A protein and the small-molecule ligand that binds it are described below.
Small molecule (SMILES): CC(=O)N[C@H]1[C@H](O[C@H]2[C@H](O)[C@@H](NC(C)=O)CO[C@@H]2CO[C@@H]2O[C@@H](C)[C@@H](O)[C@@H](O)[C@@H]2O)O[C@H](CO)[C@@H](O[C@@H]2O[C@H](CO)[C@@H](O)[C@H](O)[C@@H]2O)[C@@H]1O

Sequence of chain 1.D:
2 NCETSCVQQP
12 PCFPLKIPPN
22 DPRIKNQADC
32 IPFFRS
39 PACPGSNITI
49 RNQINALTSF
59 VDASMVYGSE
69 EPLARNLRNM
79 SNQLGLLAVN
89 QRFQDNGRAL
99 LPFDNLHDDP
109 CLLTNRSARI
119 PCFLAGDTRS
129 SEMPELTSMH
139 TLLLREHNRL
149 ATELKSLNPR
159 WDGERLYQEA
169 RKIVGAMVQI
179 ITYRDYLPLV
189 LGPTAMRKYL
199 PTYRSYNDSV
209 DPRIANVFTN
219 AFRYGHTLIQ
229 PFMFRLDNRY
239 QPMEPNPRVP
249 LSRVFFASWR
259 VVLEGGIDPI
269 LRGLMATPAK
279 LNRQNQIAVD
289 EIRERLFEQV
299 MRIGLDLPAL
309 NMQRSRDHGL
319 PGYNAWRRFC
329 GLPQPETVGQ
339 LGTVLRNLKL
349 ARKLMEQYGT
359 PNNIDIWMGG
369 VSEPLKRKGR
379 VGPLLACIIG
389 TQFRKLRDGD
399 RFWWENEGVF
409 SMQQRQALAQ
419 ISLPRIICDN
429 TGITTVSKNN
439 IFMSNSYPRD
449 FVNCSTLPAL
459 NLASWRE

Binding-site contacts:
Ligand atom C4 contacts residue ARG392 of chain 1.D at 3.9 Å.
Ligand atom C1 contacts residue ASN205 of chain 1.D at 1.4 Å.
Ligand atom O2 contacts residue BMA1 of chain 1.T at 4.0 Å.
Ligand atom C1 contacts residue SER207 of chain 1.D at 4.2 Å.
Ligand atom C6 contacts residue VAL208 of chain 1.D at 4.2 Å (hydrophobic).
Ligand atom O5 contacts residue VAL208 of chain 1.D at 3.5 Å.
Ligand atom C5 contacts residue VAL208 of chain 1.D at 4.0 Å (hydrophobic).
Ligand atom C6 contacts residue ARG392 of chain 1.D at 4.2 Å.
Ligand atom O3 contacts residue BMA1 of chain 1.T at 4.3 Å.
Ligand atom C3 contacts residue BMA1 of chain 1.T at 4.3 Å.
Ligand atom C6 contacts residue SER207 of chain 1.D at 4.1 Å.
Ligand atom N2 contacts residue ASN205 of chain 1.D at 2.9 Å (h-bond).
Ligand atom C1 contacts residue BMA1 of chain 1.T at 4.3 Å.
Ligand atom C5 contacts residue VAL208 of chain 1.D at 4.4 Å (hydrophobic).
Ligand atom C5 contacts residue SER207 of chain 1.D at 4.1 Å.
Ligand atom O6 contacts residue VAL208 of chain 1.D at 4.3 Å.
Ligand atom O7 contacts residue ARG202 of chain 1.D at 3.8 Å.
Ligand atom C2 contacts residue BMA1 of chain 1.T at 3.5 Å.
Ligand atom C6 contacts residue LYS393 of chain 1.D at 3.8 Å.
Ligand atom O5 contacts residue BMA1 of chain 1.T at 4.0 Å.
Ligand atom O5 contacts residue ASN205 of chain 1.D at 2.3 Å (h-bond).
Ligand atom C6 contacts residue VAL208 of chain 1.D at 3.7 Å (hydrophobic).
Ligand atom C3 contacts residue ARG392 of chain 1.D at 4.4 Å.
Ligand atom C5 contacts residue ASN205 of chain 1.D at 3.6 Å.
Ligand atom C7 contacts residue ASN205 of chain 1.D at 3.4 Å.
Ligand atom O3 contacts residue ARG392 of chain 1.D at 3.9 Å.
Ligand atom C8 contacts residue SER207 of chain 1.D at 3.4 Å.
Ligand atom O7 contacts residue ASN205 of chain 1.D at 3.6 Å (h-bond).
Ligand atom O5 contacts residue SER207 of chain 1.D at 4.2 Å.
Ligand atom C4 contacts residue ASN205 of chain 1.D at 4.2 Å.
Ligand atom C1 contacts residue VAL208 of chain 1.D at 4.3 Å (hydrophobic).
Ligand atom O4 contacts residue ARG392 of chain 1.D at 4.2 Å.
Ligand atom C3 contacts residue ASN205 of chain 1.D at 3.7 Å.
Ligand atom O5 contacts residue VAL208 of chain 1.D at 4.3 Å.
Ligand atom C2 contacts residue ASN205 of chain 1.D at 2.5 Å.
Ligand atom O4 contacts residue BMA1 of chain 1.T at 3.5 Å (h-bond).